Binding-site contacts:
Ligand atom C2 contacts residue ASN269 of chain 1.B at 2.5 Å.
Ligand atom C8 contacts residue GLU268 of chain 1.B at 3.3 Å.
Ligand atom C7 contacts residue ASN269 of chain 1.B at 4.0 Å.
Ligand atom N2 contacts residue ASN269 of chain 1.B at 3.0 Å (h-bond).
Ligand atom O7 contacts residue GLU268 of chain 1.B at 4.2 Å.
Ligand atom C7 contacts residue GLU268 of chain 1.B at 4.0 Å.
Ligand atom C1 contacts residue ASN269 of chain 1.B at 1.4 Å.
Ligand atom C5 contacts residue ASN269 of chain 1.B at 3.6 Å.
Ligand atom O6 contacts residue ASN269 of chain 1.B at 4.5 Å.
Ligand atom O5 contacts residue ASN269 of chain 1.B at 2.3 Å (h-bond).
Ligand atom C3 contacts residue ASN269 of chain 1.B at 3.8 Å.
Ligand atom C4 contacts residue ASN269 of chain 1.B at 4.2 Å.
Ligand atom C8 contacts residue ASN269 of chain 1.B at 4.2 Å.

This small molecule binds to this protein.
Small molecule (SMILES): CC(=O)N[C@@H]1[C@@H](O)[C@H](O)[C@@H](CO)O[C@H]1O

Sequence of chain 1.B:
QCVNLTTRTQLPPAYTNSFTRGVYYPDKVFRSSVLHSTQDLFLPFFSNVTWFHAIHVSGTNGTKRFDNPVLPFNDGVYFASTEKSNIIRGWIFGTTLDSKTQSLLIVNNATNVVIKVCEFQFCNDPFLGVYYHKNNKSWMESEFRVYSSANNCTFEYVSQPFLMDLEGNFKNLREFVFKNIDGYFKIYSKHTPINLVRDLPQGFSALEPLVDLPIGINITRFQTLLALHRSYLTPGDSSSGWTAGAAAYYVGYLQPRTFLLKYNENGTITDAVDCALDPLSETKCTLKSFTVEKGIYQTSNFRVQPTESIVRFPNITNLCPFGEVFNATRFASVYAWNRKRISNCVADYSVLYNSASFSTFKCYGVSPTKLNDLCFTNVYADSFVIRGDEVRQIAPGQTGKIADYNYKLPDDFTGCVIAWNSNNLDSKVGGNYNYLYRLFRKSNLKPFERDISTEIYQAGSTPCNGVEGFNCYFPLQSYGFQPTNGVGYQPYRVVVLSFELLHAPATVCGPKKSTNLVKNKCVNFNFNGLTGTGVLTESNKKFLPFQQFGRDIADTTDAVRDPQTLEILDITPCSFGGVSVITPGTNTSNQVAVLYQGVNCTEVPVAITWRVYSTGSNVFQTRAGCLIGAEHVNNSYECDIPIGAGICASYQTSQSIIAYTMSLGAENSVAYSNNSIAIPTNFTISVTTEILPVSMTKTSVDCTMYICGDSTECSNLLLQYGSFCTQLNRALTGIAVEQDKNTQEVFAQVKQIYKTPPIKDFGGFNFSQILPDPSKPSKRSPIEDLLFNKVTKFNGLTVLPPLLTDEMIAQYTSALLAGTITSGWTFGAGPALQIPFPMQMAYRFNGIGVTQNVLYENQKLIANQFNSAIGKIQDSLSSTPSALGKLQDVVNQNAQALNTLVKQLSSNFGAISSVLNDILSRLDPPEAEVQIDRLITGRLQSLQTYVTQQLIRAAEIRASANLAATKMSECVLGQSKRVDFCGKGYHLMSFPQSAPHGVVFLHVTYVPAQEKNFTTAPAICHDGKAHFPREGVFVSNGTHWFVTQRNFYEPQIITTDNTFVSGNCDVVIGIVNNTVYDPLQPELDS